Sequence of chain 3.A:
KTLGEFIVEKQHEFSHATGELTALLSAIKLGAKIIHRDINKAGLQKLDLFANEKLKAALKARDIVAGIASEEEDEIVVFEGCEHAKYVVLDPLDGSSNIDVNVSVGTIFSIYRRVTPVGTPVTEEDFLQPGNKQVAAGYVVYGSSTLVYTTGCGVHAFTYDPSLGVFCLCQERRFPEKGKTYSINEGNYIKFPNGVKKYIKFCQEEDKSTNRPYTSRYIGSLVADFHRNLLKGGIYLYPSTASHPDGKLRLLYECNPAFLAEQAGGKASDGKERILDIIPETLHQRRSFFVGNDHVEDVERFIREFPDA

Binding-site contacts:
Ligand atom O2 contacts residue GLY114 of chain 3.A at 3.8 Å.
Ligand atom O3P contacts residue ASN206 of chain 3.A at 2.9 Å (h-bond).
Ligand atom O4 contacts residue TYR239 of chain 3.A at 3.9 Å.
Ligand atom O3 contacts residue ASP113 of chain 3.A at 2.4 Å (salt-bridge).
Ligand atom C6 contacts residue TYR259 of chain 3.A at 4.0 Å (hydrophobic).
Ligand atom C5 contacts residue LYS269 of chain 3.A at 3.7 Å.
Ligand atom C1 contacts residue GLU275 of chain 3.A at 3.5 Å.
Ligand atom O1 contacts residue ASP113 of chain 3.A at 3.6 Å.
Ligand atom P contacts residue ARG238 of chain 4.A at 3.8 Å.
Ligand atom C3 contacts residue ASP113 of chain 3.A at 3.4 Å.
Ligand atom C4 contacts residue GLY241 of chain 3.A at 3.5 Å.
Ligand atom C3 contacts residue LEU243 of chain 3.A at 3.6 Å (hydrophobic).
Ligand atom O2P contacts residue TYR259 of chain 3.A at 2.6 Å (h-bond).
Ligand atom O2P contacts residue ASN206 of chain 3.A at 3.6 Å.
Ligand atom C1 contacts residue LYS269 of chain 3.A at 3.9 Å.
Ligand atom O6 contacts residue TYR239 of chain 3.A at 4.0 Å.
Ligand atom C6 contacts residue GLY241 of chain 3.A at 4.0 Å.
Ligand atom O3 contacts residue LEU243 of chain 3.A at 2.9 Å (h-bond).
Ligand atom O2 contacts residue LYS269 of chain 3.A at 3.9 Å.
Ligand atom C6 contacts residue LYS269 of chain 3.A at 3.6 Å.
Ligand atom O6 contacts residue TYR259 of chain 3.A at 3.2 Å.
Ligand atom O5 contacts residue LYS269 of chain 3.A at 2.7 Å (salt-bridge).
Ligand atom O3 contacts residue GLY114 of chain 3.A at 3.7 Å.
Ligand atom O1 contacts residue LEU270 of chain 3.A at 3.0 Å.
Ligand atom O3P contacts residue TYR239 of chain 3.A at 3.0 Å (h-bond).
Ligand atom O1 contacts residue GLU275 of chain 3.A at 2.6 Å (salt-bridge).
Ligand atom O4 contacts residue TYR257 of chain 3.A at 2.6 Å (h-bond).
Ligand atom C5 contacts residue TYR259 of chain 3.A at 3.8 Å (hydrophobic).
Ligand atom C4 contacts residue LEU243 of chain 3.A at 3.7 Å (hydrophobic).
Ligand atom P contacts residue TYR259 of chain 3.A at 3.7 Å.
Ligand atom O3 contacts residue SER242 of chain 3.A at 3.8 Å.
Ligand atom O3P contacts residue ARG238 of chain 4.A at 3.4 Å (salt-bridge).
Ligand atom O3 contacts residue GLY241 of chain 3.A at 4.0 Å.
Ligand atom P contacts residue ASN206 of chain 3.A at 3.6 Å.
Ligand atom O4 contacts residue LEU243 of chain 3.A at 3.3 Å (h-bond).
Ligand atom C6 contacts residue TYR239 of chain 3.A at 3.8 Å (hydrophobic).
Ligand atom O6 contacts residue LYS269 of chain 3.A at 3.0 Å (salt-bridge).
Ligand atom C4 contacts residue TYR257 of chain 3.A at 3.8 Å (hydrophobic).
Ligand atom O1P contacts residue ARG238 of chain 4.A at 2.8 Å (salt-bridge).
Ligand atom C2 contacts residue LYS269 of chain 3.A at 3.7 Å.

The protein below binds the small molecule below.
Small molecule (SMILES): O=P(O)(O)OC[C@H]1O[C@](O)(CO)[C@@H](O)[C@@H]1O

Sequence of chain 4.A:
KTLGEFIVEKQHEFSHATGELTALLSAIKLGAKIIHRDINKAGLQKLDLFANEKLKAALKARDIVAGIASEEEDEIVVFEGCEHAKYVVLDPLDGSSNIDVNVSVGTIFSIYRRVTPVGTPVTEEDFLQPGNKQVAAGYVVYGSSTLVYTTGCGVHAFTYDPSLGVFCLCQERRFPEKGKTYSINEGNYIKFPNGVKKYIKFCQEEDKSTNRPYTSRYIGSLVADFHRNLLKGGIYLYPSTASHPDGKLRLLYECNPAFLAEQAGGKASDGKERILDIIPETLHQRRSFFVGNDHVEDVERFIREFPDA